Binding-site contacts:
Ligand atom C19 contacts residue THR86 of chain 1.A at 3.7 Å.
Ligand atom C03 contacts residue LEU20 of chain 1.A at 3.7 Å (hydrophobic).
Ligand atom C05 contacts residue LEU140 of chain 1.A at 3.6 Å (hydrophobic).
Ligand atom C21 contacts residue LYS42 of chain 1.A at 3.6 Å.
Ligand atom C09 contacts residue LEU140 of chain 1.A at 3.7 Å (hydrophobic).
Ligand atom N08 contacts residue VAL28 of chain 1.A at 3.8 Å.
Ligand atom N11 contacts residue GLU87 of chain 1.A at 2.9 Å (salt-bridge).
Ligand atom O39 contacts residue ASN96 of chain 1.A at 3.7 Å.
Ligand atom N27 contacts residue MET61 of chain 1.A at 3.5 Å (h-bond).
Ligand atom C29 contacts residue MET61 of chain 1.A at 3.4 Å (hydrophobic).
Ligand atom C04 contacts residue ALA40 of chain 1.A at 3.4 Å (hydrophobic).
Ligand atom C31 contacts residue MET61 of chain 1.A at 3.6 Å (hydrophobic).
Ligand atom F34 contacts residue LEU154 of chain 1.A at 3.8 Å.
Ligand atom N11 contacts residue LEU140 of chain 1.A at 3.8 Å.
Ligand atom C21 contacts residue ASP151 of chain 1.A at 3.5 Å.
Ligand atom C04 contacts residue LEU140 of chain 1.A at 3.7 Å (hydrophobic).
Ligand atom C02 contacts residue TYR88 of chain 1.A at 3.8 Å (hydrophobic).
Ligand atom F35 contacts residue MET61 of chain 1.A at 3.0 Å.
Ligand atom N01 contacts residue MET89 of chain 1.A at 3.0 Å (h-bond).
Ligand atom C26 contacts residue MET61 of chain 1.A at 3.6 Å (hydrophobic).
Ligand atom C28 contacts residue MET61 of chain 1.A at 3.4 Å (hydrophobic).
Ligand atom C12 contacts residue VAL28 of chain 1.A at 3.8 Å (hydrophobic).
Ligand atom F33 contacts residue ILE44 of chain 1.A at 3.1 Å.
Ligand atom F34 contacts residue GLU57 of chain 1.A at 3.2 Å.
Ligand atom C36 contacts residue ASN96 of chain 1.A at 3.7 Å.
Ligand atom O25 contacts residue ILE84 of chain 1.A at 3.4 Å.
Ligand atom C36 contacts residue CYS93 of chain 1.A at 3.7 Å (hydrophobic).
Ligand atom F35 contacts residue ILE84 of chain 1.A at 3.7 Å.
Ligand atom C29 contacts residue LEU154 of chain 1.A at 3.5 Å (hydrophobic).
Ligand atom N11 contacts residue ALA40 of chain 1.A at 3.1 Å.
Ligand atom C02 contacts residue MET89 of chain 1.A at 3.0 Å (hydrophobic).
Ligand atom N01 contacts residue ALA40 of chain 1.A at 3.7 Å.
Ligand atom O39 contacts residue GLY92 of chain 1.A at 3.4 Å.
Ligand atom N11 contacts residue THR86 of chain 1.A at 3.2 Å (h-bond).
Ligand atom C30 contacts residue MET61 of chain 1.A at 3.6 Å (hydrophobic).
Ligand atom N27 contacts residue ASP151 of chain 1.A at 3.8 Å.
Ligand atom O37 contacts residue ASN96 of chain 1.A at 3.1 Å (h-bond).
Ligand atom C03 contacts residue MET89 of chain 1.A at 3.8 Å (hydrophobic).
Ligand atom O25 contacts residue LYS42 of chain 1.A at 3.6 Å.
Ligand atom O39 contacts residue CYS93 of chain 1.A at 2.8 Å (h-bond).

A protein and the small-molecule ligand that binds it are described below.
Small molecule (SMILES): Nc1nccn2c([C@@H]3CC[C@H]4COC(=O)N4C3)nc(-c3ccc(C(=O)Nc4cc(C(F)(F)F)ccn4)cc3)c12

Sequence of chain 1.A:
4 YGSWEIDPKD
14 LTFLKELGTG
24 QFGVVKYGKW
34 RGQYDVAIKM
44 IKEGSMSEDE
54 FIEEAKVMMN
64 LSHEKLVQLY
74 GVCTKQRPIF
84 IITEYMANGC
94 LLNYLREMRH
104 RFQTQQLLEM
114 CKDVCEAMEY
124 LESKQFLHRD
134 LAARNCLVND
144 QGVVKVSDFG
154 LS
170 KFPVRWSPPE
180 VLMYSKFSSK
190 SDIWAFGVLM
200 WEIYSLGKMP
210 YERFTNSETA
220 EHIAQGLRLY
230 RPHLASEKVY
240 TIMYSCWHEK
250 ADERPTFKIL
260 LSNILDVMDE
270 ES